Sequence of chain 1.C:
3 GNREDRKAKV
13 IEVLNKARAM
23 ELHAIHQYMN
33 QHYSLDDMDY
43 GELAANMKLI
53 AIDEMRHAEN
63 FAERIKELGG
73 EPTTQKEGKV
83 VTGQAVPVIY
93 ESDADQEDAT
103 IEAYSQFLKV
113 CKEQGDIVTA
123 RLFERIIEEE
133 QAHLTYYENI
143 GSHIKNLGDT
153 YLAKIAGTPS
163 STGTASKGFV

Binding-site contacts:
Ligand atom O2C contacts residue SER168 of chain 1.D at 0.5 Å.
Ligand atom NA contacts residue MET57 of chain 1.C at 3.2 Å (h-bond).
Ligand atom O1C contacts residue LYS169 of chain 1.D at 3.3 Å (salt-bridge).
Ligand atom O1A contacts residue TYR35 of chain 1.D at 2.3 Å (h-bond).
Ligand atom C4D contacts residue MET57 of chain 1.D at 3.4 Å (hydrophobic).
Ligand atom CBB contacts residue SER168 of chain 1.D at 2.8 Å.
Ligand atom O1C contacts residue SER168 of chain 1.D at 2.3 Å.
Ligand atom O2D contacts residue ARG20 of chain 1.D at 2.9 Å (salt-bridge).
Ligand atom O1B contacts residue LYS50 of chain 1.D at 2.6 Å (salt-bridge).
Ligand atom CGA contacts residue TYR35 of chain 1.D at 3.2 Å (hydrophobic).
Ligand atom CGC contacts residue SER168 of chain 1.C at 3.3 Å.
Ligand atom NA contacts residue MET57 of chain 1.D at 3.1 Å (h-bond).
Ligand atom O2A contacts residue ARG20 of chain 1.C at 2.9 Å (salt-bridge).
Ligand atom FE contacts residue MET57 of chain 1.C at 2.4 Å.
Ligand atom CMB contacts residue GLU61 of chain 1.C at 3.3 Å.
Ligand atom CGC contacts residue SER168 of chain 1.D at 1.4 Å.
Ligand atom O1D contacts residue ARG20 of chain 1.D at 3.0 Å (salt-bridge).
Ligand atom CGD contacts residue ARG20 of chain 1.D at 3.4 Å.
Ligand atom O1A contacts residue ARG20 of chain 1.C at 2.9 Å (salt-bridge).
Ligand atom C1B contacts residue MET57 of chain 1.C at 3.4 Å (hydrophobic).
Ligand atom CHB contacts residue MET57 of chain 1.D at 3.4 Å (hydrophobic).
Ligand atom CBC contacts residue SER168 of chain 1.C at 2.8 Å.
Ligand atom O2C contacts residue LYS169 of chain 1.D at 3.3 Å (salt-bridge).
Ligand atom CMD contacts residue MET57 of chain 1.D at 3.3 Å (hydrophobic).
Ligand atom O2B contacts residue SER168 of chain 1.D at 2.5 Å (h-bond).
Ligand atom ND contacts residue MET57 of chain 1.D at 3.1 Å (h-bond).
Ligand atom NC contacts residue MET57 of chain 1.D at 2.9 Å (h-bond).
Ligand atom ND contacts residue MET57 of chain 1.C at 3.1 Å.
Ligand atom NB contacts residue MET57 of chain 1.D at 3.1 Å (h-bond).
Ligand atom C1D contacts residue MET57 of chain 1.D at 3.3 Å (hydrophobic).
Ligand atom NB contacts residue MET57 of chain 1.C at 3.0 Å (h-bond).
Ligand atom CBC contacts residue SER168 of chain 1.D at 2.5 Å.
Ligand atom O1C contacts residue SER168 of chain 1.C at 2.9 Å (h-bond).
Ligand atom NC contacts residue MET57 of chain 1.C at 3.1 Å (h-bond).
Ligand atom O2D contacts residue TYR35 of chain 1.C at 2.6 Å (h-bond).
Ligand atom CGB contacts residue SER168 of chain 1.D at 2.8 Å.
Ligand atom C4A contacts residue MET57 of chain 1.D at 3.4 Å (hydrophobic).
Ligand atom FE contacts residue MET57 of chain 1.D at 2.4 Å.
Ligand atom C1B contacts residue MET57 of chain 1.D at 3.4 Å (hydrophobic).
Ligand atom CAC contacts residue SER168 of chain 1.C at 2.8 Å.

Sequence of chain 1.D:
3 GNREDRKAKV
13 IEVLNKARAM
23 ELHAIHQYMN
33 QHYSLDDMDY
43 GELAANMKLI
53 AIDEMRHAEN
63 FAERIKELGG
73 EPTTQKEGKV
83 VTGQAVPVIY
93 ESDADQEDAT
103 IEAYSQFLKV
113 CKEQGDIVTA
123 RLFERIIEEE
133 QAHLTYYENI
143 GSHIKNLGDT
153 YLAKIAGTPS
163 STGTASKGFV

This protein binds this small molecule.
Small molecule (SMILES): CC1=C(CCC(=O)O)C2=Cc3c(CCC(=O)O)c(C)c4n3[Fe@]35n6c(c(C)c(CCC(=O)O)c6=CC1=[N+]23)=CC1=[N+]5C(=C4)C(C)=C1CCC(=O)O